Sequence of chain 1.B:
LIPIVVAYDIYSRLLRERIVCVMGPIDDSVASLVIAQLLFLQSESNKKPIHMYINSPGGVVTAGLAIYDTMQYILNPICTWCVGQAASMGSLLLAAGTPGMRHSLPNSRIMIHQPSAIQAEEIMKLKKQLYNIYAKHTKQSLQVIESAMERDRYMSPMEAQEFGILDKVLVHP

A protein and the small-molecule ligand that binds it are described below.
Small molecule (SMILES): N#Cc1cccc(CN2CCc3ncn(Cc4ccc(Br)cc4)c(=O)c3C2)c1

Binding-site contacts:
Ligand atom C08 contacts residue TRP90 of chain 1.C at 3.8 Å (hydrophobic).
Ligand atom C20 contacts residue LEU23 of chain 1.C at 3.8 Å (hydrophobic).
Ligand atom C22 contacts residue GLU26 of chain 1.C at 3.5 Å.
Ligand atom N01 contacts residue VAL92 of chain 1.C at 3.7 Å.
Ligand atom C06 contacts residue TYR82 of chain 1.B at 3.5 Å (hydrophobic).
Ligand atom N01 contacts residue TYR62 of chain 1.C at 3.2 Å.
Ligand atom C17 contacts residue LEU48 of chain 1.B at 3.9 Å (hydrophobic).
Ligand atom C22 contacts residue ARG22 of chain 1.C at 3.3 Å.
Ligand atom C02 contacts residue TYR62 of chain 1.C at 3.4 Å (hydrophobic).
Ligand atom C12 contacts residue TYR62 of chain 1.C at 3.4 Å (hydrophobic).
Ligand atom C17 contacts residue GLU26 of chain 1.C at 3.9 Å.
Ligand atom C05 contacts residue TYR82 of chain 1.B at 3.8 Å (hydrophobic).
Ligand atom C07 contacts residue TYR62 of chain 1.C at 3.7 Å (hydrophobic).
Ligand atom N01 contacts residue ILE44 of chain 1.B at 3.7 Å.
Ligand atom C11 contacts residue TYR62 of chain 1.C at 3.4 Å (hydrophobic).
Ligand atom C03 contacts residue TYR62 of chain 1.C at 3.8 Å (hydrophobic).
Ligand atom C19 contacts residue LEU48 of chain 1.B at 3.5 Å (hydrophobic).
Ligand atom C14 contacts residue GLU26 of chain 1.C at 3.9 Å.
Ligand atom C26 contacts residue TYR62 of chain 1.C at 3.3 Å (hydrophobic).
Ligand atom C28 contacts residue TYR62 of chain 1.C at 3.3 Å (hydrophobic).
Ligand atom C10 contacts residue TRP90 of chain 1.C at 3.5 Å (hydrophobic).
Ligand atom C10 contacts residue TYR62 of chain 1.C at 3.2 Å (hydrophobic).
Ligand atom C11 contacts residue HIS60 of chain 1.C at 3.7 Å.
Ligand atom O25 contacts residue LEU48 of chain 1.B at 3.9 Å.
Ligand atom C27 contacts residue TYR62 of chain 1.C at 3.2 Å (hydrophobic).
Ligand atom BR21 contacts residue PHE49 of chain 1.B at 3.8 Å.
Ligand atom C18 contacts residue LEU48 of chain 1.B at 3.5 Å (hydrophobic).
Ligand atom BR21 contacts residue ARG22 of chain 1.C at 3.9 Å.
Ligand atom BR21 contacts residue LEU23 of chain 1.C at 3.6 Å.
Ligand atom C02 contacts residue VAL92 of chain 1.C at 3.6 Å (hydrophobic).
Ligand atom C02 contacts residue ILE44 of chain 1.B at 3.7 Å (hydrophobic).
Ligand atom N13 contacts residue ILE28 of chain 1.C at 3.7 Å.
Ligand atom C04 contacts residue THR79 of chain 1.B at 3.7 Å.
Ligand atom C08 contacts residue TYR62 of chain 1.C at 3.6 Å (hydrophobic).
Ligand atom C05 contacts residue LEU48 of chain 1.B at 3.8 Å (hydrophobic).
Ligand atom C22 contacts residue SER52 of chain 1.B at 3.8 Å.
Ligand atom N09 contacts residue TYR62 of chain 1.C at 2.7 Å (h-bond).
Ligand atom C23 contacts residue SER52 of chain 1.B at 3.4 Å.
Ligand atom C19 contacts residue LEU23 of chain 1.C at 3.5 Å (hydrophobic).
Ligand atom C23 contacts residue GLU26 of chain 1.C at 3.4 Å.

Sequence of chain 1.C:
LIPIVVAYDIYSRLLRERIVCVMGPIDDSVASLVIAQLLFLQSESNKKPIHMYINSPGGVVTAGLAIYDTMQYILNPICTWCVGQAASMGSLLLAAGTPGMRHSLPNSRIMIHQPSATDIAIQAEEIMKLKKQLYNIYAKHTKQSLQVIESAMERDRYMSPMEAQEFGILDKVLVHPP